Sequence of chain 1.B:
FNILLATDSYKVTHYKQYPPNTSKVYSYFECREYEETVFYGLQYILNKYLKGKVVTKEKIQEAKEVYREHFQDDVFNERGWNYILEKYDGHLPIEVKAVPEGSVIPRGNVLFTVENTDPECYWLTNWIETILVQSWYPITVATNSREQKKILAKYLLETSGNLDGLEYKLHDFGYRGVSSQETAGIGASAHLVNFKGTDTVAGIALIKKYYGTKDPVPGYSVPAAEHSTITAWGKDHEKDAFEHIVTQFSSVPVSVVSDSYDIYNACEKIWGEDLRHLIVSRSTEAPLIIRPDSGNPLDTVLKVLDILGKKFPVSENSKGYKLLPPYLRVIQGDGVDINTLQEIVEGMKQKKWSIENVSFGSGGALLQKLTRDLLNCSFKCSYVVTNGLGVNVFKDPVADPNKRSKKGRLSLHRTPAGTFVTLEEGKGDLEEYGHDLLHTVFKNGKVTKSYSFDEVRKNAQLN

Sequence of chain 1.A:
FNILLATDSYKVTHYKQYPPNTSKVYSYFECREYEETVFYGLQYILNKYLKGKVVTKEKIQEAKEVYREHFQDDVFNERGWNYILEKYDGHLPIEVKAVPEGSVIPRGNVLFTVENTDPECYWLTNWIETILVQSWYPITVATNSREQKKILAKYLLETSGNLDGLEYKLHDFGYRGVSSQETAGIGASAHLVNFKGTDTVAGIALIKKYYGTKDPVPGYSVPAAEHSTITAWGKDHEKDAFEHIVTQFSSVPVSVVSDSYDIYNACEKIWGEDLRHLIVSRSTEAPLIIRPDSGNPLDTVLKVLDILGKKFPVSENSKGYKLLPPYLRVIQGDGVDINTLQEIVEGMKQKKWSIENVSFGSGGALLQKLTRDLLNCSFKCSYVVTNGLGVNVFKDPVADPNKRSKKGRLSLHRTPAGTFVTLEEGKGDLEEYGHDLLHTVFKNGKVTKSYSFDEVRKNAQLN

Binding-site contacts:
Ligand atom C6 contacts residue PHE193 of chain 1.B at 3.6 Å (hydrophobic).
Ligand atom O3P contacts residue GLY384 of chain 1.B at 2.5 Å (h-bond).
Ligand atom C6 contacts residue TYR18 of chain 1.A at 3.6 Å (hydrophobic).
Ligand atom C2 contacts residue ARG311 of chain 1.B at 3.3 Å.
Ligand atom N1 contacts residue TYR18 of chain 1.A at 3.4 Å (h-bond).
Ligand atom C7 contacts residue PHE193 of chain 1.B at 3.4 Å (hydrophobic).
Ligand atom O7 contacts residue PHE193 of chain 1.B at 3.6 Å.
Ligand atom C3 contacts residue PHE193 of chain 1.B at 3.7 Å (hydrophobic).
Ligand atom C5 contacts residue TYR18 of chain 1.A at 3.5 Å (hydrophobic).
Ligand atom O2R contacts residue ARG311 of chain 1.B at 2.9 Å (salt-bridge).
Ligand atom O7 contacts residue ASP219 of chain 1.B at 3.4 Å (salt-bridge).
Ligand atom C3R contacts residue ASP313 of chain 1.B at 3.5 Å.
Ligand atom O4R contacts residue ARG196 of chain 1.B at 2.6 Å (salt-bridge).
Ligand atom C2 contacts residue TYR18 of chain 1.A at 3.5 Å (hydrophobic).
Ligand atom C7 contacts residue TYR18 of chain 1.A at 3.5 Å (hydrophobic).
Ligand atom C1R contacts residue ARG196 of chain 1.B at 3.6 Å.
Ligand atom O2P contacts residue GLY383 of chain 1.B at 3.6 Å (h-bond).
Ligand atom C4R contacts residue ARG196 of chain 1.B at 3.3 Å.
Ligand atom C2R contacts residue GLY353 of chain 1.B at 3.4 Å.
Ligand atom O7 contacts residue TYR18 of chain 1.A at 3.4 Å.
Ligand atom C2R contacts residue ASP313 of chain 1.B at 3.6 Å.
Ligand atom C3R contacts residue GLY353 of chain 1.B at 3.6 Å.
Ligand atom C4 contacts residue ASP219 of chain 1.B at 3.4 Å.
Ligand atom O3R contacts residue ASP313 of chain 1.B at 2.7 Å (salt-bridge).
Ligand atom C7 contacts residue ARG311 of chain 1.B at 3.5 Å.
Ligand atom C4 contacts residue PHE193 of chain 1.B at 3.5 Å (hydrophobic).
Ligand atom O1P contacts residue ARG392 of chain 1.A at 3.6 Å (salt-bridge).
Ligand atom O2R contacts residue ASP313 of chain 1.B at 2.7 Å (salt-bridge).
Ligand atom C3 contacts residue TYR18 of chain 1.A at 3.4 Å (hydrophobic).
Ligand atom C1R contacts residue ARG311 of chain 1.B at 3.6 Å.
Ligand atom C6 contacts residue ARG196 of chain 1.B at 3.3 Å.
Ligand atom O2R contacts residue GLY353 of chain 1.B at 3.0 Å (h-bond).
Ligand atom C2 contacts residue PHE193 of chain 1.B at 3.5 Å (hydrophobic).
Ligand atom O3P contacts residue ARG392 of chain 1.A at 3.7 Å.
Ligand atom N7 contacts residue PHE193 of chain 1.B at 3.7 Å.
Ligand atom O5R contacts residue ARG392 of chain 1.A at 3.4 Å (salt-bridge).
Ligand atom N7 contacts residue ARG311 of chain 1.B at 2.4 Å (salt-bridge).
Ligand atom P contacts residue GLY384 of chain 1.B at 3.7 Å.
Ligand atom C4 contacts residue TYR18 of chain 1.A at 3.2 Å (hydrophobic).
Ligand atom O3P contacts residue GLY383 of chain 1.B at 3.4 Å.

This small molecule binds to this protein.
Small molecule (SMILES): NC(=O)c1ccc[n+]([C@@H]2O[C@H](COP(=O)(O)O)[C@@H](O)[C@H]2O)c1